Sequence of chain 1.MA:
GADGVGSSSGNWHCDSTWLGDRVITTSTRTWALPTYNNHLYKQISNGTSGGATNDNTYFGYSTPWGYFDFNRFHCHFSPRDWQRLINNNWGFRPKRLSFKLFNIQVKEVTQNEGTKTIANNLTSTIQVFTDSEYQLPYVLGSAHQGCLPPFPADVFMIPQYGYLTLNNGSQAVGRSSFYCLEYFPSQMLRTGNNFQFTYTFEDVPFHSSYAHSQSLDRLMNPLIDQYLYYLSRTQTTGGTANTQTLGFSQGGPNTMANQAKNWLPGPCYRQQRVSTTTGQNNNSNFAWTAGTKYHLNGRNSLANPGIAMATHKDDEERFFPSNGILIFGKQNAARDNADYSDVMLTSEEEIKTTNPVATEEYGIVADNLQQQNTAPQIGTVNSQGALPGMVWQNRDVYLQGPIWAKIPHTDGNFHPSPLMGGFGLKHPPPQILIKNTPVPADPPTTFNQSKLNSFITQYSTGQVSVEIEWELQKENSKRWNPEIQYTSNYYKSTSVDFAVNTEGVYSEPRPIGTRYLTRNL

Binding-site contacts:
Ligand atom O3' contacts residue PRO205 of chain 1.MA at 4.2 Å.
Ligand atom C5' contacts residue DA1 of chain 1.HE at 4.4 Å.
Ligand atom O5' contacts residue DA1 of chain 1.HE at 4.3 Å.
Ligand atom C5' contacts residue PRO205 of chain 1.MA at 4.5 Å (hydrophobic).
Ligand atom O3' contacts residue DA1 of chain 1.HE at 1.6 Å.
Ligand atom C3' contacts residue DA1 of chain 1.HE at 2.6 Å.
Ligand atom C2' contacts residue DA1 of chain 1.HE at 3.1 Å.
Ligand atom C4' contacts residue DA1 of chain 1.HE at 3.9 Å.

The protein below binds the small molecule below.
Small molecule (SMILES): Nc1ccn([C@H]2C[C@H](O)[C@@H](COP(=O)(O)O)O2)c(=O)n1